This protein binds this small molecule.
Small molecule (SMILES): Nc1nc2c(ncn2[C@@H]2O[C@@H]3CO[P](=O)(O)O[C@H]4[C@@H](O)[C@H](n5cnc6c(=O)[nH]c(N)nc65)O[C@@H]4CO[P](=O)(O)O[C@H]3[C@H]2O)c(=O)[nH]1

Binding-site contacts:
Ligand atom O2P contacts residue ILE49 of chain 1.D at 3.9 Å.
Ligand atom O3' contacts residue LYS9 of chain 1.D at 3.2 Å (salt-bridge).
Ligand atom N9 contacts residue SER48 of chain 1.D at 4.0 Å.
Ligand atom C4' contacts residue ILE49 of chain 1.D at 3.9 Å (hydrophobic).
Ligand atom O2' contacts residue SER48 of chain 1.D at 3.2 Å (h-bond).
Ligand atom O21 contacts residue LYS9 of chain 1.D at 3.1 Å (salt-bridge).
Ligand atom P11 contacts residue LYS9 of chain 1.D at 3.9 Å.
Ligand atom O2P contacts residue GLN51 of chain 1.D at 2.9 Å (h-bond).
Ligand atom C4 contacts residue ARG39 of chain 1.D at 3.1 Å.
Ligand atom C4' contacts residue SER48 of chain 1.D at 3.5 Å.
Ligand atom C1' contacts residue SER48 of chain 1.D at 3.4 Å.
Ligand atom P1 contacts residue ARG50 of chain 1.D at 3.8 Å.
Ligand atom N1 contacts residue ARG39 of chain 1.D at 3.9 Å.
Ligand atom C2' contacts residue SER48 of chain 1.D at 4.0 Å.
Ligand atom P1 contacts residue GLN51 of chain 1.D at 4.0 Å.
Ligand atom O2' contacts residue LYS9 of chain 1.D at 3.7 Å.
Ligand atom O6 contacts residue ARG50 of chain 1.D at 2.8 Å (salt-bridge).
Ligand atom C6 contacts residue ARG50 of chain 1.D at 3.8 Å.
Ligand atom C5 contacts residue ARG39 of chain 1.D at 3.7 Å.
Ligand atom O4' contacts residue SER48 of chain 1.D at 3.3 Å (h-bond).
Ligand atom N3 contacts residue ARG39 of chain 1.D at 3.3 Å.
Ligand atom O4' contacts residue ILE49 of chain 1.D at 3.6 Å (h-bond).
Ligand atom O1P contacts residue ARG50 of chain 1.D at 3.4 Å.
Ligand atom C5' contacts residue ARG50 of chain 1.D at 4.0 Å.
Ligand atom O2P contacts residue ARG50 of chain 1.D at 3.2 Å.
Ligand atom C8 contacts residue ARG39 of chain 1.D at 3.7 Å.
Ligand atom N7 contacts residue ARG50 of chain 1.D at 2.9 Å (salt-bridge).
Ligand atom O4' contacts residue ARG50 of chain 1.D at 4.2 Å.
Ligand atom C2 contacts residue ARG39 of chain 1.D at 3.6 Å.
Ligand atom N7 contacts residue ARG39 of chain 1.D at 4.0 Å.
Ligand atom N9 contacts residue ARG39 of chain 1.D at 3.1 Å (salt-bridge).
Ligand atom C1' contacts residue ARG39 of chain 1.D at 3.5 Å.
Ligand atom C5' contacts residue ILE49 of chain 1.D at 3.4 Å (hydrophobic).
Ligand atom C5 contacts residue ARG50 of chain 1.D at 4.0 Å.
Ligand atom O4' contacts residue ARG39 of chain 1.D at 4.1 Å.
Ligand atom C5A contacts residue LYS9 of chain 1.D at 4.0 Å.
Ligand atom O1P contacts residue GLN51 of chain 1.D at 4.1 Å.
Ligand atom O5' contacts residue ARG50 of chain 1.D at 3.8 Å.
Ligand atom C8 contacts residue ARG50 of chain 1.D at 3.3 Å.
Ligand atom N2 contacts residue ARG39 of chain 1.D at 3.9 Å.

Sequence of chain 1.D:
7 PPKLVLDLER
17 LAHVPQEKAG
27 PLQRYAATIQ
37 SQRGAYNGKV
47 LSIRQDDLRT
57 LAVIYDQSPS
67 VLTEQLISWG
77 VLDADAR